The protein below binds the small molecule below.
Small molecule (SMILES): CC(=O)N[C@@H]1[C@@H](O[C@@H]2O[C@H](CO)[C@H](O)[C@H](O[C@]3(C(=O)O)C[C@H](O)[C@@H](NC(C)=O)[C@H]([C@H](O)[C@H](O)CO)O3)[C@H]2O)[C@H](O)[C@@H](CO[C@]2(C(=O)O)C[C@H](O)[C@@H](NC(C)=O)[C@H]([C@H](O)[C@H](O)CO)O2)O[C@H]1O

Binding-site contacts:
Ligand atom C3 contacts residue ARG77 of chain 41.F at 4.1 Å.
Ligand atom O3 contacts residue VAL296 of chain 41.F at 4.3 Å.
Ligand atom C3 contacts residue GLY78 of chain 41.F at 3.9 Å.
Ligand atom C3 contacts residue VAL296 of chain 41.F at 3.7 Å (hydrophobic).
Ligand atom C3 contacts residue HIS298 of chain 41.F at 4.1 Å.
Ligand atom C4 contacts residue TYR72 of chain 41.F at 3.4 Å (hydrophobic).
Ligand atom C6 contacts residue TYR72 of chain 41.F at 3.8 Å (hydrophobic).
Ligand atom O1A contacts residue ARG77 of chain 41.F at 3.0 Å (salt-bridge).
Ligand atom O8 contacts residue ARG77 of chain 41.F at 3.1 Å (salt-bridge).
Ligand atom C1 contacts residue ARG77 of chain 41.F at 3.1 Å.
Ligand atom C4 contacts residue HIS298 of chain 41.F at 4.0 Å.
Ligand atom O8 contacts residue TYR72 of chain 41.F at 3.9 Å.
Ligand atom C1 contacts residue SER89 of chain 41.F at 4.2 Å.
Ligand atom O1A contacts residue GLY78 of chain 41.F at 3.7 Å.
Ligand atom C3 contacts residue GLY78 of chain 41.F at 4.1 Å.
Ligand atom O6 contacts residue ASN93 of chain 41.F at 3.0 Å (h-bond).
Ligand atom C10 contacts residue TYR72 of chain 41.F at 4.1 Å (hydrophobic).
Ligand atom C6 contacts residue ASN93 of chain 41.F at 3.1 Å.
Ligand atom O1B contacts residue ARG77 of chain 41.F at 2.5 Å (salt-bridge).
Ligand atom O1A contacts residue SER89 of chain 41.F at 4.1 Å.
Ligand atom C5 contacts residue ASN93 of chain 41.F at 4.1 Å.
Ligand atom C1 contacts residue TYR72 of chain 41.F at 4.0 Å (hydrophobic).
Ligand atom O4 contacts residue ILE79 of chain 41.F at 3.6 Å (h-bond).
Ligand atom C11 contacts residue ASP85 of chain 45.F at 4.2 Å.
Ligand atom O1B contacts residue SER89 of chain 41.F at 3.5 Å (h-bond).
Ligand atom N5 contacts residue TYR72 of chain 41.F at 3.0 Å (h-bond).
Ligand atom C8 contacts residue ARG77 of chain 41.F at 4.1 Å.
Ligand atom O4 contacts residue TYR72 of chain 41.F at 3.8 Å.
Ligand atom C5 contacts residue TYR72 of chain 41.F at 3.5 Å (hydrophobic).
Ligand atom C4 contacts residue GLY78 of chain 41.F at 3.4 Å.
Ligand atom C2 contacts residue GLY78 of chain 41.F at 4.1 Å.
Ligand atom O8 contacts residue GLU87 of chain 41.F at 3.9 Å.
Ligand atom O3 contacts residue GLY78 of chain 41.F at 3.6 Å.
Ligand atom O4 contacts residue ASN80 of chain 41.F at 4.0 Å.
Ligand atom C6 contacts residue ARG77 of chain 41.F at 4.3 Å.
Ligand atom O1A contacts residue TYR72 of chain 41.F at 3.1 Å.
Ligand atom O4 contacts residue HIS298 of chain 41.F at 3.0 Å (h-bond).
Ligand atom O4 contacts residue GLY78 of chain 41.F at 3.2 Å.
Ligand atom C1 contacts residue GLY78 of chain 41.F at 4.1 Å.
Ligand atom O4 contacts residue THR291 of chain 41.F at 3.4 Å.

Sequence of chain 41.F:
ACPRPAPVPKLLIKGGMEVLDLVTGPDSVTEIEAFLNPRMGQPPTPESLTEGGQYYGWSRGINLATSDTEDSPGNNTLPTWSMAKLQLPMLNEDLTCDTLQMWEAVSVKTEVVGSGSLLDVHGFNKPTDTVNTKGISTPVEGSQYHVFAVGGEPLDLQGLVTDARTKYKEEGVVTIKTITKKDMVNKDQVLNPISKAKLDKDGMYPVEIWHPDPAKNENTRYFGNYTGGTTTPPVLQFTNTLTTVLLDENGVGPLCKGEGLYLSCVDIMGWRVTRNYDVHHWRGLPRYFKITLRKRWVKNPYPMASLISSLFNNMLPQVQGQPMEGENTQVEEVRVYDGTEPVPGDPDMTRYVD

Sequence of chain 45.F:
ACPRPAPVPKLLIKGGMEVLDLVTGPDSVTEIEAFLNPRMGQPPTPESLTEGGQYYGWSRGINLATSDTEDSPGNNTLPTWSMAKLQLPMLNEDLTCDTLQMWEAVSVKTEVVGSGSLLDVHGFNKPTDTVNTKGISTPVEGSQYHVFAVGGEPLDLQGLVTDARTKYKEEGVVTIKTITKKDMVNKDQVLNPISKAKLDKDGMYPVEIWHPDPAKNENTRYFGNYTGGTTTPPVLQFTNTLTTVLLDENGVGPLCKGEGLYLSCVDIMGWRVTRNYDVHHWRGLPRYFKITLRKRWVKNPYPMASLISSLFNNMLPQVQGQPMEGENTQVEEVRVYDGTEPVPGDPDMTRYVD